Sequence of chain 1.A:
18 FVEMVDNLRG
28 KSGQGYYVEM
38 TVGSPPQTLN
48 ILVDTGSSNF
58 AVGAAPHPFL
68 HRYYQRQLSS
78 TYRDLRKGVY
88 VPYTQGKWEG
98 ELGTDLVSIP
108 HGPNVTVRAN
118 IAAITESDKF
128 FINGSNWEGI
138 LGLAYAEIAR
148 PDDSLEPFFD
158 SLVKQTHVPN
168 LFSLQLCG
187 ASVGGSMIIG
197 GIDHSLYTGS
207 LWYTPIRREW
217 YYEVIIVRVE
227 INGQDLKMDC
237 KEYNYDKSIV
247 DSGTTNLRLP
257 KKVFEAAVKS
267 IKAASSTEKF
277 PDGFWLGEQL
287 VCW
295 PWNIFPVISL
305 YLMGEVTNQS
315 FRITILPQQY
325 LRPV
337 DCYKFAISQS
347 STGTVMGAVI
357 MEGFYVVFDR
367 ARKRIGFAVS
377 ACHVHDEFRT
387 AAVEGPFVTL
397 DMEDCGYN

Binding-site contacts:
Ligand atom C4 contacts residue TYR90 of chain 1.A at 3.7 Å (hydrophobic).
Ligand atom F33 contacts residue GLY53 of chain 1.A at 3.4 Å.
Ligand atom C24 contacts residue GLY30 of chain 1.A at 3.4 Å.
Ligand atom N20 contacts residue GLY249 of chain 1.A at 3.5 Å.
Ligand atom O8 contacts residue ILE137 of chain 1.A at 3.7 Å.
Ligand atom C6 contacts residue GLY249 of chain 1.A at 3.4 Å.
Ligand atom N25 contacts residue GLY32 of chain 1.A at 3.6 Å.
Ligand atom N19 contacts residue ASP51 of chain 1.A at 2.7 Å (salt-bridge).
Ligand atom N11 contacts residue TYR90 of chain 1.A at 3.6 Å.
Ligand atom C31 contacts residue ARG147 of chain 1.A at 3.6 Å.
Ligand atom F27 contacts residue LEU49 of chain 1.A at 3.5 Å.
Ligand atom C9 contacts residue ILE137 of chain 1.A at 3.7 Å (hydrophobic).
Ligand atom C7 contacts residue GLY249 of chain 1.A at 3.7 Å.
Ligand atom C26 contacts residue GLY249 of chain 1.A at 3.1 Å.
Ligand atom C18 contacts residue ASP51 of chain 1.A at 3.5 Å.
Ligand atom O8 contacts residue PHE127 of chain 1.A at 3.4 Å.
Ligand atom C32 contacts residue VAL88 of chain 1.A at 3.6 Å (hydrophobic).
Ligand atom C3 contacts residue TYR90 of chain 1.A at 3.7 Å (hydrophobic).
Ligand atom F33 contacts residue TYR217 of chain 1.A at 2.9 Å.
Ligand atom C1 contacts residue LEU49 of chain 1.A at 3.8 Å (hydrophobic).
Ligand atom C28 contacts residue SER54 of chain 1.A at 3.5 Å.
Ligand atom F27 contacts residue GLY249 of chain 1.A at 2.8 Å.
Ligand atom N20 contacts residue ASP247 of chain 1.A at 2.8 Å (salt-bridge).
Ligand atom C2 contacts residue LEU49 of chain 1.A at 3.6 Å (hydrophobic).
Ligand atom O17 contacts residue GLY249 of chain 1.A at 3.6 Å (h-bond).
Ligand atom C12 contacts residue TYR90 of chain 1.A at 3.8 Å (hydrophobic).
Ligand atom N25 contacts residue GLY249 of chain 1.A at 3.7 Å.
Ligand atom C23 contacts residue GLY30 of chain 1.A at 3.4 Å.
Ligand atom O8 contacts residue TYR90 of chain 1.A at 3.2 Å.
Ligand atom N20 contacts residue ASP51 of chain 1.A at 2.9 Å (salt-bridge).
Ligand atom C9 contacts residue TYR90 of chain 1.A at 3.5 Å (hydrophobic).
Ligand atom C28 contacts residue GLY53 of chain 1.A at 3.6 Å.
Ligand atom C24 contacts residue GLY32 of chain 1.A at 3.5 Å.
Ligand atom F33 contacts residue ILE145 of chain 1.A at 3.7 Å.
Ligand atom C18 contacts residue GLY249 of chain 1.A at 3.5 Å.
Ligand atom C13 contacts residue TYR90 of chain 1.A at 3.7 Å (hydrophobic).
Ligand atom N30 contacts residue ARG147 of chain 1.A at 3.1 Å (salt-bridge).
Ligand atom C24 contacts residue GLN31 of chain 1.A at 3.5 Å.
Ligand atom C10 contacts residue TYR90 of chain 1.A at 3.4 Å (hydrophobic).
Ligand atom C15 contacts residue SER54 of chain 1.A at 3.7 Å.

A small-molecule ligand and the protein it binds are described below.
Small molecule (SMILES): NC1=N[C@@]2(CO1)c1cc(-c3cccnc3F)ccc1Oc1cnc(-c3ccnc(F)c3)cc12